Sequence of chain 1.A:
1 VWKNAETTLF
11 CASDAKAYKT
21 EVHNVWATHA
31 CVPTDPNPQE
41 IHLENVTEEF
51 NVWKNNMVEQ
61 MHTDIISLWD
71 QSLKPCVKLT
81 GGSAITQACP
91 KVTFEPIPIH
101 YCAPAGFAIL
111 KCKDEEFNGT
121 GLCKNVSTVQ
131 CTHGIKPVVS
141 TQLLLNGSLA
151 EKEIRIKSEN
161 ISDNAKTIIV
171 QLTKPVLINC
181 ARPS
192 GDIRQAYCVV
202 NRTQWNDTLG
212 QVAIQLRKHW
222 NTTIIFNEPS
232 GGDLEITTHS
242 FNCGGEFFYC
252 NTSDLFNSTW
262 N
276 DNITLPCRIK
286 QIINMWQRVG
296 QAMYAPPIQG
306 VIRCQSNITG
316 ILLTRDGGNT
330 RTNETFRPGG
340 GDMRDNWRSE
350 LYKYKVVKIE

Binding-site contacts:
Ligand atom O3 contacts residue ASN125 of chain 1.A at 4.3 Å.
Ligand atom C8 contacts residue ASN125 of chain 1.A at 3.2 Å.
Ligand atom O5 contacts residue GLU115 of chain 1.A at 4.3 Å.
Ligand atom C8 contacts residue HIS42 of chain 1.A at 3.7 Å.
Ligand atom C5 contacts residue GLU115 of chain 1.A at 4.3 Å.
Ligand atom C1 contacts residue ASN125 of chain 1.A at 1.4 Å.
Ligand atom C7 contacts residue ASN125 of chain 1.A at 2.7 Å.
Ligand atom C7 contacts residue HIS42 of chain 1.A at 4.4 Å.
Ligand atom C4 contacts residue ASN125 of chain 1.A at 3.9 Å.
Ligand atom C8 contacts residue LYS124 of chain 1.A at 4.4 Å.
Ligand atom C2 contacts residue ASN125 of chain 1.A at 1.9 Å.
Ligand atom O7 contacts residue ASN125 of chain 1.A at 3.3 Å (h-bond).
Ligand atom O6 contacts residue LYS113 of chain 1.A at 3.6 Å.
Ligand atom O5 contacts residue LYS113 of chain 1.A at 3.7 Å.
Ligand atom N2 contacts residue ASN125 of chain 1.A at 2.3 Å (h-bond).
Ligand atom O5 contacts residue ASN125 of chain 1.A at 2.4 Å (h-bond).
Ligand atom C5 contacts residue ASN125 of chain 1.A at 3.6 Å.
Ligand atom C6 contacts residue GLU115 of chain 1.A at 3.4 Å.
Ligand atom C1 contacts residue LYS113 of chain 1.A at 3.9 Å.
Ligand atom N2 contacts residue HIS42 of chain 1.A at 4.0 Å.
Ligand atom O6 contacts residue GLU115 of chain 1.A at 3.4 Å (salt-bridge).
Ligand atom C3 contacts residue ASN125 of chain 1.A at 3.4 Å.

This protein binds this small molecule.
Small molecule (SMILES): CC(=O)N[C@@H]1[C@@H](O)[C@H](O)[C@@H](CO)O[C@H]1O